Sequence of chain 1.D:
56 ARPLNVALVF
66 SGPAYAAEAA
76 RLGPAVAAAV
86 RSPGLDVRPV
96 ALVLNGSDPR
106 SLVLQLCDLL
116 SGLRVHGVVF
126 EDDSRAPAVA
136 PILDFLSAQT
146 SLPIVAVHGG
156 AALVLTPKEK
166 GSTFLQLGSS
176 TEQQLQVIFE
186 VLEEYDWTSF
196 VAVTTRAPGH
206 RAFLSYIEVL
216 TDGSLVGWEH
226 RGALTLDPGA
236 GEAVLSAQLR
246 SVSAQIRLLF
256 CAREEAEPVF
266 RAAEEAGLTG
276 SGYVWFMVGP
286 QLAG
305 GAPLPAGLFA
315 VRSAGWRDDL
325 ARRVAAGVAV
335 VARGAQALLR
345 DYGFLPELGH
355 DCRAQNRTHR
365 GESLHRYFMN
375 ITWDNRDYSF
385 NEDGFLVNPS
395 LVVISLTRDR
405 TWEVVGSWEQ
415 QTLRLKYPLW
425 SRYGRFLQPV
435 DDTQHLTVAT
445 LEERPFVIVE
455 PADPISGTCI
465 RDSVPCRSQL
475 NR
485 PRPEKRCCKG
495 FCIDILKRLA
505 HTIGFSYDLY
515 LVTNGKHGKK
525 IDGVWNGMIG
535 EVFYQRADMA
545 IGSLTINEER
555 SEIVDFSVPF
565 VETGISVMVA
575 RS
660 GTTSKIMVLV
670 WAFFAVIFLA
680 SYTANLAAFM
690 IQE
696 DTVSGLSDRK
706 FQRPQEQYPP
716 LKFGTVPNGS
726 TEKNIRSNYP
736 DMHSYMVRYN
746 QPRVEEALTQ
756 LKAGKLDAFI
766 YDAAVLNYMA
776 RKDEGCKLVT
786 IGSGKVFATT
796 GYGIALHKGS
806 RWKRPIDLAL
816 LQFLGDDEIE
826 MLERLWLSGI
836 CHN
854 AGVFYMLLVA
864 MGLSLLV

This small molecule binds to this protein.
Small molecule (SMILES): CC(=O)N[C@@H]1[C@@H](O)[C@H](O)[C@@H](CO)O[C@H]1O

Binding-site contacts:
Ligand atom C8 contacts residue PRO747 of chain 1.D at 4.2 Å (hydrophobic).
Ligand atom N2 contacts residue ASN723 of chain 1.D at 3.0 Å (h-bond).
Ligand atom O5 contacts residue ASN723 of chain 1.D at 2.3 Å (h-bond).
Ligand atom C2 contacts residue ASN723 of chain 1.D at 2.4 Å.
Ligand atom C7 contacts residue PRO722 of chain 1.D at 4.2 Å (hydrophobic).
Ligand atom C5 contacts residue ASN723 of chain 1.D at 3.6 Å.
Ligand atom C1 contacts residue ASN723 of chain 1.D at 1.4 Å.
Ligand atom O5 contacts residue LYS523 of chain 1.D at 4.2 Å.
Ligand atom C6 contacts residue ASN723 of chain 1.D at 4.2 Å.
Ligand atom C7 contacts residue ASN723 of chain 1.D at 3.4 Å.
Ligand atom O7 contacts residue ASN723 of chain 1.D at 3.4 Å (h-bond).
Ligand atom C8 contacts residue PRO722 of chain 1.D at 3.6 Å (hydrophobic).
Ligand atom C4 contacts residue ASN723 of chain 1.D at 4.2 Å.
Ligand atom N2 contacts residue PRO722 of chain 1.D at 4.1 Å.
Ligand atom C3 contacts residue ASN723 of chain 1.D at 3.8 Å.